Binding-site contacts:
Ligand atom C28 contacts residue GLU164 of chain 1.A at 3.6 Å.
Ligand atom C5 contacts residue MET25 of chain 1.A at 3.6 Å (hydrophobic).
Ligand atom C25 contacts residue CYS143 of chain 1.A at 3.3 Å (hydrophobic).
Ligand atom C25 contacts residue HIS161 of chain 1.A at 3.6 Å.
Ligand atom O8 contacts residue GLU164 of chain 1.A at 3.4 Å.
Ligand atom O contacts residue GLU164 of chain 1.A at 3.0 Å (salt-bridge).
Ligand atom N contacts residue VAL188 of chain 1.A at 3.3 Å.
Ligand atom C29 contacts residue GLU164 of chain 1.A at 3.3 Å.
Ligand atom CB contacts residue HIS41 of chain 1.A at 3.6 Å.
Ligand atom CA contacts residue CYS143 of chain 1.A at 2.7 Å (hydrophobic).
Ligand atom N contacts residue GLN162 of chain 1.A at 2.9 Å (h-bond).
Ligand atom CA contacts residue GLU164 of chain 1.A at 3.5 Å.
Ligand atom O contacts residue GLY141 of chain 1.A at 2.8 Å (h-bond).
Ligand atom C27 contacts residue LEU139 of chain 1.A at 3.5 Å (hydrophobic).
Ligand atom CB contacts residue VAL188 of chain 1.A at 3.3 Å (hydrophobic).
Ligand atom N contacts residue GLU164 of chain 1.A at 2.8 Å (salt-bridge).
Ligand atom N contacts residue GLN187 of chain 1.A at 3.2 Å (h-bond).
Ligand atom O contacts residue CYS143 of chain 1.A at 3.6 Å.
Ligand atom C20 contacts residue CYS143 of chain 1.A at 1.8 Å (hydrophobic).
Ligand atom C29 contacts residue HIS161 of chain 1.A at 3.6 Å.
Ligand atom N contacts residue VAL189 of chain 1.A at 3.3 Å (h-bond).
Ligand atom N6 contacts residue PHE138 of chain 1.A at 3.3 Å (h-bond).
Ligand atom N contacts residue CYS143 of chain 1.A at 3.0 Å (h-bond).
Ligand atom O8 contacts residue HIS170 of chain 1.A at 3.2 Å.
Ligand atom CB contacts residue LEU163 of chain 1.A at 3.4 Å (hydrophobic).
Ligand atom O8 contacts residue HIS161 of chain 1.A at 2.6 Å (h-bond).
Ligand atom N contacts residue VAL188 of chain 1.A at 3.0 Å (h-bond).
Ligand atom N contacts residue GLN187 of chain 1.A at 3.3 Å (h-bond).
Ligand atom O contacts residue GLN187 of chain 1.A at 3.2 Å.
Ligand atom C1 contacts residue HIS41 of chain 1.A at 3.7 Å.
Ligand atom C contacts residue GLU164 of chain 1.A at 3.6 Å.
Ligand atom N6 contacts residue GLU164 of chain 1.A at 2.6 Å (salt-bridge).
Ligand atom O8 contacts residue PHE138 of chain 1.A at 3.4 Å.
Ligand atom C21 contacts residue CYS143 of chain 1.A at 2.9 Å (hydrophobic).
Ligand atom CD1 contacts residue HIS41 of chain 1.A at 3.3 Å.
Ligand atom C contacts residue CYS143 of chain 1.A at 3.4 Å (hydrophobic).
Ligand atom O contacts residue SER142 of chain 1.A at 3.5 Å (h-bond).
Ligand atom C contacts residue MET25 of chain 1.A at 3.7 Å (hydrophobic).
Ligand atom C contacts residue GLY141 of chain 1.A at 3.6 Å.
Ligand atom O1 contacts residue VAL189 of chain 1.A at 3.7 Å.

Sequence of chain 1.A:
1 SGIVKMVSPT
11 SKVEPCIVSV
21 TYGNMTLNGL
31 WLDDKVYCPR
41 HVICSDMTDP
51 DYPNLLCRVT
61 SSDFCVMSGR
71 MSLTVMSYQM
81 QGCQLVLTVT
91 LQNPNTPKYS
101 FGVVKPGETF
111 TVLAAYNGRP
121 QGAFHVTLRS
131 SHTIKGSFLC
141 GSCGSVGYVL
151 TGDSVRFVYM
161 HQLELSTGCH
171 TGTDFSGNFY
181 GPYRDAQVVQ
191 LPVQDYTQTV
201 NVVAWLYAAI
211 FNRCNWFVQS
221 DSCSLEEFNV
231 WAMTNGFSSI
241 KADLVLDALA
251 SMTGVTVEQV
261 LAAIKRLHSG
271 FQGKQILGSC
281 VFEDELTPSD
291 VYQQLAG

A protein and the small-molecule ligand that binds it are described below.
Small molecule (SMILES): Cc1cc(C(=O)N[C@@H](C)C(=O)N[C@H](C(=O)N[C@@H](CC(C)C)C(=O)N[C@H](/C=C/C(=O)OCc2ccccc2)C[C@@H]2CCNC2=O)C(C)C)no1